Sequence of chain 2.B:
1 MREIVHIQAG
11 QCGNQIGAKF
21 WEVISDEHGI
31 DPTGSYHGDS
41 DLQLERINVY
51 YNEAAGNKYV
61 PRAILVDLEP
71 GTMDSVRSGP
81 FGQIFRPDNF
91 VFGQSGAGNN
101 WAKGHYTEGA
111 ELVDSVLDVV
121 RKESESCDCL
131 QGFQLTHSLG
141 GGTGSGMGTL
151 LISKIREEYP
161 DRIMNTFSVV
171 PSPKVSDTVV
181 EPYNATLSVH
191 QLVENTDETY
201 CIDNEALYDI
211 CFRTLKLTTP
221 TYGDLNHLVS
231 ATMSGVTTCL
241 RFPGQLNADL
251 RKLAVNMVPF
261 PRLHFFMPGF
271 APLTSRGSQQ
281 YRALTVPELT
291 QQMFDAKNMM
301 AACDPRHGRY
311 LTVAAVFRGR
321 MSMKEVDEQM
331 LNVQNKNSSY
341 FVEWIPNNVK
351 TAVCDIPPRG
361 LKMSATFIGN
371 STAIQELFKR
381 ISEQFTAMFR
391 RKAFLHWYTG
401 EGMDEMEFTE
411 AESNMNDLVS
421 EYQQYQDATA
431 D

Binding-site contacts:
Ligand atom C18 contacts residue ARG121 of chain 3.B at 3.8 Å.
Ligand atom C24 contacts residue PHE294 of chain 2.B at 2.8 Å (hydrophobic).
Ligand atom O8 contacts residue ASP118 of chain 3.B at 2.4 Å (salt-bridge).
Ligand atom O2 contacts residue ASP295 of chain 2.B at 2.8 Å (salt-bridge).
Ligand atom C23 contacts residue PHE294 of chain 2.B at 2.6 Å (hydrophobic).
Ligand atom C17 contacts residue LYS122 of chain 3.B at 3.6 Å.
Ligand atom C24 contacts residue TYR310 of chain 2.B at 3.5 Å (hydrophobic).
Ligand atom C3 contacts residue ARG306 of chain 2.B at 3.8 Å.
Ligand atom C20 contacts residue PHE294 of chain 2.B at 3.7 Å (hydrophobic).
Ligand atom O15 contacts residue PHE294 of chain 2.B at 3.9 Å.
Ligand atom C17 contacts residue ASP118 of chain 3.B at 3.8 Å.
Ligand atom C1 contacts residue ASP295 of chain 2.B at 3.9 Å.
Ligand atom O24 contacts residue TYR310 of chain 2.B at 3.2 Å (h-bond).
Ligand atom O8 contacts residue ARG121 of chain 3.B at 3.8 Å.
Ligand atom C27 contacts residue PHE294 of chain 2.B at 3.2 Å (hydrophobic).
Ligand atom O7 contacts residue ASP118 of chain 3.B at 3.6 Å.
Ligand atom O8 contacts residue LYS122 of chain 3.B at 3.9 Å.
Ligand atom O3 contacts residue ARG306 of chain 2.B at 2.8 Å (salt-bridge).
Ligand atom C1 contacts residue PHE294 of chain 2.B at 3.5 Å (hydrophobic).
Ligand atom C2 contacts residue ARG306 of chain 2.B at 3.8 Å.
Ligand atom C8 contacts residue ASP118 of chain 3.B at 3.5 Å.
Ligand atom C6 contacts residue ASP118 of chain 3.B at 3.6 Å.
Ligand atom C22 contacts residue PHE294 of chain 2.B at 3.7 Å (hydrophobic).
Ligand atom C19 contacts residue LYS122 of chain 3.B at 3.8 Å.
Ligand atom O1 contacts residue ASP295 of chain 2.B at 3.3 Å.
Ligand atom C25 contacts residue TYR340 of chain 2.B at 3.7 Å (hydrophobic).
Ligand atom O24 contacts residue PHE294 of chain 2.B at 2.5 Å (h-bond).
Ligand atom C16 contacts residue ARG306 of chain 2.B at 3.6 Å.
Ligand atom C2 contacts residue ASP295 of chain 2.B at 3.5 Å.
Ligand atom C27 contacts residue VAL333 of chain 2.B at 3.6 Å (hydrophobic).
Ligand atom O1 contacts residue PHE294 of chain 2.B at 2.8 Å (h-bond).
Ligand atom O2 contacts residue ALA296 of chain 2.B at 3.6 Å (h-bond).
Ligand atom O2 contacts residue ARG306 of chain 2.B at 3.0 Å (salt-bridge).
Ligand atom C15 contacts residue PHE294 of chain 2.B at 3.7 Å (hydrophobic).
Ligand atom O1 contacts residue ARG306 of chain 2.B at 4.0 Å.
Ligand atom C26 contacts residue PHE294 of chain 2.B at 2.9 Å (hydrophobic).
Ligand atom C14 contacts residue ASN337 of chain 2.B at 3.8 Å.
Ligand atom O1 contacts residue ALA296 of chain 2.B at 2.8 Å (h-bond).
Ligand atom O24 contacts residue ASP295 of chain 2.B at 4.0 Å.
Ligand atom C1 contacts residue ALA296 of chain 2.B at 3.8 Å (hydrophobic).

Sequence of chain 3.B:
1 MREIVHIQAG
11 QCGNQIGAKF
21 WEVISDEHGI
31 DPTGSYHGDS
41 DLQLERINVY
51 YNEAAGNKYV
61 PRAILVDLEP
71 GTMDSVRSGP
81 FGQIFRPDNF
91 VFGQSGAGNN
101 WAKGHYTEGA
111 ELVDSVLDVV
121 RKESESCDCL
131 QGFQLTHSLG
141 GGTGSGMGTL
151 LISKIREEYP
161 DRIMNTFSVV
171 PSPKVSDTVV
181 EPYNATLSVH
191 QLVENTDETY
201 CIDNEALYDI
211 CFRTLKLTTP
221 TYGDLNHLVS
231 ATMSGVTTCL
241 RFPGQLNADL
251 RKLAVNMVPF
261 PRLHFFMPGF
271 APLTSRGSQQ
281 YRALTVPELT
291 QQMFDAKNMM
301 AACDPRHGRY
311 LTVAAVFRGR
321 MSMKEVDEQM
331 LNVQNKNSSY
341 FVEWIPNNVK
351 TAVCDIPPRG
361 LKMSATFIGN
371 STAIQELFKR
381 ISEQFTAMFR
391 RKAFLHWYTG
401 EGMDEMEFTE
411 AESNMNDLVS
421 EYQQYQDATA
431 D

The small molecule below binds the protein below.
Small molecule (SMILES): CC[C@H](/C=C(/C)[C@@H]1C[C@@H](OC)C[C@H](O)C(C)(C)[C@@]2(O)O[C@@H](C[C@@H](OC)[C@H](O)C(=O)O1)C[C@@H](OC)[C@H]2O)CO